This small molecule binds to this protein.
Small molecule (SMILES): c1nnc[nH]1

Sequence of chain 22.A:
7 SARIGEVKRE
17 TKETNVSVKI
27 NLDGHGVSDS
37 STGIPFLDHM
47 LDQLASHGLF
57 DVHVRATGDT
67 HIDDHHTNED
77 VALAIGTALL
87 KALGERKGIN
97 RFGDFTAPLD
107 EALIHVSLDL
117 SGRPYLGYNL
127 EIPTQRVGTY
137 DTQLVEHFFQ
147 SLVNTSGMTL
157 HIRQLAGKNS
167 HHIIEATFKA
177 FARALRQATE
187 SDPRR

Sequence of chain 18.A:
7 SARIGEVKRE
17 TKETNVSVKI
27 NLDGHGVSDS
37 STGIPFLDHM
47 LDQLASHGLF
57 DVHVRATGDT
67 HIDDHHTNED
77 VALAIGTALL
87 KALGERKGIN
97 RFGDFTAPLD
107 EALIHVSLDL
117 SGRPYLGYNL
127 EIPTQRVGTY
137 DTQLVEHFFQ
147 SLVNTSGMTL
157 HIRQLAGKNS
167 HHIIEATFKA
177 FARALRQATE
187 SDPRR

Sequence of chain 7.A:
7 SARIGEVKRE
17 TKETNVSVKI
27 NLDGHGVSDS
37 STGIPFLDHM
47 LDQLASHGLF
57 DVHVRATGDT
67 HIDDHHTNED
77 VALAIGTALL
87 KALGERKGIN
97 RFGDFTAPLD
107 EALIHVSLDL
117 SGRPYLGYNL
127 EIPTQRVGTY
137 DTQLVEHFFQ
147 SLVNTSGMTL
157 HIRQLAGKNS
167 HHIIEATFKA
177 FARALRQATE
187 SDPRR

Binding-site contacts:
Ligand atom C3 contacts residue MN1 of chain 7.C at 3.2 Å.
Ligand atom N1 contacts residue LEU105 of chain 18.A at 4.2 Å.
Ligand atom C3 contacts residue ARG119 of chain 22.A at 4.5 Å.
Ligand atom C5 contacts residue MN1 of chain 7.B at 3.2 Å.
Ligand atom N1 contacts residue MN1 of chain 7.B at 2.3 Å.
Ligand atom N1 contacts residue MN1 of chain 7.C at 4.4 Å.
Ligand atom N2 contacts residue GLU171 of chain 18.A at 3.6 Å.
Ligand atom N1 contacts residue HIS167 of chain 18.A at 3.2 Å (h-bond).
Ligand atom N4 contacts residue LEU105 of chain 18.A at 4.1 Å.
Ligand atom C3 contacts residue HIS71 of chain 7.A at 4.4 Å.
Ligand atom C3 contacts residue MN1 of chain 7.B at 4.4 Å.
Ligand atom N4 contacts residue GLU75 of chain 7.A at 3.3 Å (salt-bridge).
Ligand atom N1 contacts residue HIS71 of chain 7.A at 4.5 Å.
Ligand atom C3 contacts residue LEU105 of chain 18.A at 3.8 Å (hydrophobic).
Ligand atom C5 contacts residue HIS71 of chain 7.A at 3.1 Å.
Ligand atom C5 contacts residue HIS167 of chain 18.A at 3.4 Å.
Ligand atom C5 contacts residue HIS72 of chain 7.A at 3.7 Å.
Ligand atom C5 contacts residue MN1 of chain 7.C at 3.2 Å.
Ligand atom N4 contacts residue HIS168 of chain 18.A at 3.4 Å (h-bond).
Ligand atom N4 contacts residue HIS71 of chain 7.A at 3.1 Å (h-bond).
Ligand atom N1 contacts residue GLU171 of chain 18.A at 3.1 Å (salt-bridge).
Ligand atom C5 contacts residue HIS168 of chain 18.A at 3.8 Å.
Ligand atom N1 contacts residue HIS72 of chain 7.A at 3.2 Å (h-bond).
Ligand atom N2 contacts residue MN1 of chain 7.C at 4.4 Å.
Ligand atom C5 contacts residue GLU75 of chain 7.A at 4.2 Å.
Ligand atom C3 contacts residue GLU75 of chain 7.A at 3.8 Å.
Ligand atom N4 contacts residue MN1 of chain 7.B at 4.4 Å.
Ligand atom C3 contacts residue HIS168 of chain 18.A at 4.2 Å.
Ligand atom N4 contacts residue HIS72 of chain 7.A at 4.4 Å.
Ligand atom N2 contacts residue MN1 of chain 7.B at 3.2 Å.
Ligand atom C5 contacts residue GLU171 of chain 18.A at 4.1 Å.
Ligand atom C5 contacts residue LEU105 of chain 18.A at 4.5 Å (hydrophobic).
Ligand atom N2 contacts residue HIS72 of chain 7.A at 4.1 Å.
Ligand atom N2 contacts residue LEU105 of chain 18.A at 4.0 Å.
Ligand atom N4 contacts residue MN1 of chain 7.C at 2.2 Å.